Sequence of chain 1.C:
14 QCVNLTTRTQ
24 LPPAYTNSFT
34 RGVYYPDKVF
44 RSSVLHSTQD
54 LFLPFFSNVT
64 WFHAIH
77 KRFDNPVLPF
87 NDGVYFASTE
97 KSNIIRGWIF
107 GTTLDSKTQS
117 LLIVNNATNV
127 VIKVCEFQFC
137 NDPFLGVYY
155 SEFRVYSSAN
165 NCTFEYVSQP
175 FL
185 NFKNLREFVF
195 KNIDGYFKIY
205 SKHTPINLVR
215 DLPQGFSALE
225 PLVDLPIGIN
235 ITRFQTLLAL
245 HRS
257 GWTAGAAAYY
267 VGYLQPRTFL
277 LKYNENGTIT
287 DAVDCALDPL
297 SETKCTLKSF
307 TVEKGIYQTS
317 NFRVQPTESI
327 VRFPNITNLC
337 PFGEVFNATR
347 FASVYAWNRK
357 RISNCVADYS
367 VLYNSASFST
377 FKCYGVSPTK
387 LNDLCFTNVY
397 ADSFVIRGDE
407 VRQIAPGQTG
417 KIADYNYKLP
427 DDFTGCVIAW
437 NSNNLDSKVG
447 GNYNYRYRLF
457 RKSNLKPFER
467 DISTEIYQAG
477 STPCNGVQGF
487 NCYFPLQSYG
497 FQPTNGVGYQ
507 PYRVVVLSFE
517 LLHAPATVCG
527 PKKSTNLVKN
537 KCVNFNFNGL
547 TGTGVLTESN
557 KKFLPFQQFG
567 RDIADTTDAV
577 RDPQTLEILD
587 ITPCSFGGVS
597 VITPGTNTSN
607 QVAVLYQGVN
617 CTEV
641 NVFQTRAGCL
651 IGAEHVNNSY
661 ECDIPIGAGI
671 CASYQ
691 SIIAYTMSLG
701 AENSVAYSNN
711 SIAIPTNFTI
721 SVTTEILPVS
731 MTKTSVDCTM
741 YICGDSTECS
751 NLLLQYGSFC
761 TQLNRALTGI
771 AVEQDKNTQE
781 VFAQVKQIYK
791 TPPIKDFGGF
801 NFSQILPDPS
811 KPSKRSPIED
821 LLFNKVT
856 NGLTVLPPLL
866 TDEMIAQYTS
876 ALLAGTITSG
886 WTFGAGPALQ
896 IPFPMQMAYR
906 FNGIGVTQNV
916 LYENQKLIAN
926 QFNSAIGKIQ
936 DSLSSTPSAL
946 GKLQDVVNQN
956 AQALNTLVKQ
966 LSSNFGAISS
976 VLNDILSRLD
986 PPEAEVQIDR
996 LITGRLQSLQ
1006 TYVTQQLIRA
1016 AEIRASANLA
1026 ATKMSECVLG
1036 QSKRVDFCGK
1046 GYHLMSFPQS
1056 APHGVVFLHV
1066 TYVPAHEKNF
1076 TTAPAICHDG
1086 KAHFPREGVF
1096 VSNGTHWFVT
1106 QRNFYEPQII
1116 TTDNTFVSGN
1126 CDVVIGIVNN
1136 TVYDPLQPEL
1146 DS

Binding-site contacts:
Ligand atom O6 contacts residue ASN61 of chain 1.C at 4.5 Å.
Ligand atom C4 contacts residue ASN61 of chain 1.C at 4.2 Å.
Ligand atom O5 contacts residue ASN61 of chain 1.C at 2.4 Å (h-bond).
Ligand atom C8 contacts residue ASN61 of chain 1.C at 4.0 Å.
Ligand atom O5 contacts residue TYR28 of chain 1.C at 3.8 Å.
Ligand atom O6 contacts residue TYR28 of chain 1.C at 4.2 Å.
Ligand atom N2 contacts residue ASN61 of chain 1.C at 2.9 Å (h-bond).
Ligand atom O7 contacts residue ASN61 of chain 1.C at 4.4 Å.
Ligand atom C3 contacts residue ASN61 of chain 1.C at 3.8 Å.
Ligand atom C1 contacts residue TYR28 of chain 1.C at 3.6 Å (hydrophobic).
Ligand atom C2 contacts residue ASN61 of chain 1.C at 2.5 Å.
Ligand atom C6 contacts residue TYR28 of chain 1.C at 3.8 Å (hydrophobic).
Ligand atom C5 contacts residue TYR28 of chain 1.C at 3.6 Å (hydrophobic).
Ligand atom C5 contacts residue ASN61 of chain 1.C at 3.7 Å.
Ligand atom C7 contacts residue ASN61 of chain 1.C at 3.7 Å.
Ligand atom C1 contacts residue ASN61 of chain 1.C at 1.4 Å.

The protein below binds the small molecule below.
Small molecule (SMILES): CC(=O)N[C@@H]1[C@@H](O)[C@H](O)[C@@H](CO)O[C@H]1O